A protein and the small-molecule ligand that binds it are described below.
Small molecule (SMILES): c1cncc(-c2nc3ccc4ncc(N5CCSCC5)nc4c3o2)c1

Binding-site contacts:
Ligand atom C9 contacts residue TYR109 of chain 1.B at 3.5 Å (hydrophobic).
Ligand atom C11 contacts residue VAL110 of chain 1.B at 3.9 Å (hydrophobic).
Ligand atom C8 contacts residue ALA58 of chain 1.B at 3.5 Å (hydrophobic).
Ligand atom C6 contacts residue LEU107 of chain 1.B at 3.9 Å (hydrophobic).
Ligand atom C7 contacts residue ALA58 of chain 1.B at 3.5 Å (hydrophobic).
Ligand atom C contacts residue PHE42 of chain 1.B at 3.4 Å (hydrophobic).
Ligand atom C2 contacts residue ASP175 of chain 1.B at 3.5 Å.
Ligand atom C2 contacts residue LYS60 of chain 1.B at 3.7 Å.
Ligand atom S contacts residue ARG116 of chain 1.B at 3.8 Å.
Ligand atom C6 contacts residue ALA58 of chain 1.B at 3.9 Å (hydrophobic).
Ligand atom C1 contacts residue PHE42 of chain 1.B at 3.3 Å (hydrophobic).
Ligand atom C contacts residue VAL45 of chain 1.B at 3.9 Å (hydrophobic).
Ligand atom N contacts residue LYS60 of chain 1.B at 3.0 Å (salt-bridge).
Ligand atom N2 contacts residue TYR109 of chain 1.B at 3.8 Å.
Ligand atom C17 contacts residue VAL45 of chain 1.B at 3.6 Å (hydrophobic).
Ligand atom C12 contacts residue PRO111 of chain 1.B at 3.5 Å (hydrophobic).
Ligand atom C14 contacts residue EDO1 of chain 1.J at 3.9 Å.
Ligand atom C10 contacts residue ILE37 of chain 1.B at 3.6 Å (hydrophobic).
Ligand atom C12 contacts residue VAL110 of chain 1.B at 3.4 Å (hydrophobic).
Ligand atom C1 contacts residue LYS60 of chain 1.B at 3.8 Å.
Ligand atom S contacts residue THR113 of chain 1.B at 3.8 Å.
Ligand atom N3 contacts residue ILE37 of chain 1.B at 3.5 Å.
Ligand atom N2 contacts residue ALA58 of chain 1.B at 3.9 Å.
Ligand atom C13 contacts residue EDO1 of chain 1.J at 3.4 Å.
Ligand atom C17 contacts residue EDO1 of chain 1.J at 3.6 Å.
Ligand atom C11 contacts residue TYR109 of chain 1.B at 3.5 Å (hydrophobic).
Ligand atom N4 contacts residue ILE37 of chain 1.B at 3.8 Å.
Ligand atom C7 contacts residue ASP108 of chain 1.B at 3.4 Å.
Ligand atom O contacts residue EDO1 of chain 1.J at 3.5 Å.
Ligand atom C6 contacts residue LEU163 of chain 1.B at 3.7 Å (hydrophobic).
Ligand atom C contacts residue EDO1 of chain 1.J at 3.9 Å.
Ligand atom C7 contacts residue LEU163 of chain 1.B at 3.4 Å (hydrophobic).
Ligand atom N1 contacts residue LEU107 of chain 1.B at 3.9 Å.
Ligand atom C15 contacts residue ALA58 of chain 1.B at 3.9 Å (hydrophobic).
Ligand atom N contacts residue ASP175 of chain 1.B at 3.0 Å.
Ligand atom C9 contacts residue VAL110 of chain 1.B at 3.0 Å (hydrophobic).
Ligand atom N2 contacts residue VAL110 of chain 1.B at 3.3 Å (h-bond).
Ligand atom C8 contacts residue LEU163 of chain 1.B at 3.7 Å (hydrophobic).
Ligand atom C1 contacts residue ASP175 of chain 1.B at 3.3 Å.
Ligand atom C13 contacts residue THR113 of chain 1.B at 3.7 Å.

Sequence of chain 1.B:
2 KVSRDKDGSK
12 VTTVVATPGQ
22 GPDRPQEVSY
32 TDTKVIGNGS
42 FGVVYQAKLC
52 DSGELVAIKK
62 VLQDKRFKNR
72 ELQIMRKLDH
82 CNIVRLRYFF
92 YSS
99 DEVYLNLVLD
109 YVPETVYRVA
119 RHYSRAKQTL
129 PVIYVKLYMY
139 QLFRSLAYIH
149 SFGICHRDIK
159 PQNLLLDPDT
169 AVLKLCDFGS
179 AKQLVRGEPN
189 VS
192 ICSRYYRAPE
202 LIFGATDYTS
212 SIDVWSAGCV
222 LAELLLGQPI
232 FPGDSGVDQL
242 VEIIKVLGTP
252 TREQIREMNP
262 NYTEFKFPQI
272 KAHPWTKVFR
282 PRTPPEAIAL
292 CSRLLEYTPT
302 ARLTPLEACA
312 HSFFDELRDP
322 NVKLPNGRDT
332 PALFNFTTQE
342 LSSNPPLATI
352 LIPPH